Binding-site contacts:
Ligand atom C6 contacts residue NAG2 of chain 1.H at 4.4 Å.
Ligand atom C4 contacts residue NAG2 of chain 1.H at 3.6 Å.
Ligand atom O3 contacts residue NAG2 of chain 1.H at 4.5 Å.
Ligand atom C6 contacts residue PHE101 of chain 3.B at 3.7 Å (hydrophobic).
Ligand atom C1 contacts residue NAG2 of chain 1.H at 4.4 Å.
Ligand atom O4 contacts residue NAG2 of chain 1.H at 3.3 Å (h-bond).
Ligand atom C4 contacts residue NAG2 of chain 1.H at 4.5 Å.
Ligand atom O6 contacts residue NAG2 of chain 1.H at 3.7 Å.
Ligand atom O5 contacts residue NAG2 of chain 1.H at 4.4 Å.
Ligand atom C2 contacts residue NAG2 of chain 1.H at 2.8 Å.
Ligand atom C1 contacts residue NAG2 of chain 1.H at 1.6 Å.
Ligand atom O2 contacts residue NAG2 of chain 1.H at 3.1 Å (h-bond).
Ligand atom O6 contacts residue NAG2 of chain 1.H at 4.2 Å.
Ligand atom C5 contacts residue NAG2 of chain 1.H at 3.5 Å.
Ligand atom C3 contacts residue NAG2 of chain 1.H at 3.6 Å.
Ligand atom O5 contacts residue NAG2 of chain 1.H at 2.4 Å (h-bond).
Ligand atom C5 contacts residue NAG2 of chain 1.H at 3.8 Å.
Ligand atom C3 contacts residue NAG2 of chain 1.H at 4.0 Å.
Ligand atom O6 contacts residue PHE101 of chain 3.B at 4.2 Å.

Sequence of chain 3.B:
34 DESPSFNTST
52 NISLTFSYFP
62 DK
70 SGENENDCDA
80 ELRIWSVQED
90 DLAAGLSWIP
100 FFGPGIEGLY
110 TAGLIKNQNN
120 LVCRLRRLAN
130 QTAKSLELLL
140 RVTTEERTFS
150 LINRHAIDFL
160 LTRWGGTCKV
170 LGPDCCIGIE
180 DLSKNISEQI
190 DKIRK

A protein and the small-molecule ligand that binds it are described below.
Small molecule (SMILES): OC[C@H]1O[C@H](OC[C@H]2OC[C@@H](O)[C@@H](O[C@H]3O[C@H](CO)[C@@H](O)[C@H](O)[C@@H]3O)[C@@H]2O)[C@@H](O)[C@@H](O)[C@@H]1O